The protein below binds the small molecule below.
Small molecule (SMILES): CC(=O)N[C@H]1[C@H](O[C@H]2[C@H](O)[C@@H](NC(C)=O)CO[C@@H]2CO)O[C@H](CO)[C@@H](O[C@H]2O[C@H](CO)[C@@H](O)[C@H](O)[C@@H]2O)[C@@H]1O

Sequence of chain 1.A:
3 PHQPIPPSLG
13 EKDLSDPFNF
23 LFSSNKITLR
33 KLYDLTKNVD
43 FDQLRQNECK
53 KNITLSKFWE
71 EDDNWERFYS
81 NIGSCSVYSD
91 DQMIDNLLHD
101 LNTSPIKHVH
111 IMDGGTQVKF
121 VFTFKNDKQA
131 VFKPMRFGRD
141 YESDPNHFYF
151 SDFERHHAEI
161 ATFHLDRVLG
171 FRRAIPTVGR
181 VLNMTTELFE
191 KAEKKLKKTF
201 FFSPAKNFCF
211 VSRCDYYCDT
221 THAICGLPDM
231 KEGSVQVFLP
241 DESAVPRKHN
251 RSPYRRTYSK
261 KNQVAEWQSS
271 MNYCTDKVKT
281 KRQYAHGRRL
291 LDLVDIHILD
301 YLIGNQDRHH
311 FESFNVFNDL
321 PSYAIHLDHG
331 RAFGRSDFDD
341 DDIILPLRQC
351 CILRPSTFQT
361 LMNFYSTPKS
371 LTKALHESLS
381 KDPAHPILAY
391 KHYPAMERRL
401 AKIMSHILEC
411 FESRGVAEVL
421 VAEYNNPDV

Binding-site contacts:
Ligand atom C5 contacts residue ASN54 of chain 1.A at 3.7 Å.
Ligand atom C2 contacts residue ASN54 of chain 1.A at 2.3 Å.
Ligand atom O7 contacts residue SER86 of chain 1.A at 4.2 Å.
Ligand atom C4 contacts residue SER89 of chain 1.A at 3.7 Å.
Ligand atom C8 contacts residue ASP90 of chain 1.A at 3.8 Å.
Ligand atom C3 contacts residue ASN54 of chain 1.A at 3.6 Å.
Ligand atom O5 contacts residue SER89 of chain 1.A at 4.5 Å.
Ligand atom C7 contacts residue ASN54 of chain 1.A at 3.4 Å.
Ligand atom C4 contacts residue ASN54 of chain 1.A at 4.2 Å.
Ligand atom C3 contacts residue SER89 of chain 1.A at 4.3 Å.
Ligand atom C7 contacts residue ASP90 of chain 1.A at 3.9 Å.
Ligand atom C6 contacts residue SER89 of chain 1.A at 3.4 Å.
Ligand atom O3 contacts residue ASP90 of chain 1.A at 4.0 Å.
Ligand atom O4 contacts residue SER89 of chain 1.A at 3.5 Å.
Ligand atom O7 contacts residue ASN54 of chain 1.A at 3.6 Å (h-bond).
Ligand atom C2 contacts residue SER89 of chain 1.A at 4.2 Å.
Ligand atom O7 contacts residue SER89 of chain 1.A at 3.4 Å (h-bond).
Ligand atom C1 contacts residue ASN54 of chain 1.A at 1.4 Å.
Ligand atom C7 contacts residue SER89 of chain 1.A at 4.5 Å.
Ligand atom N2 contacts residue ASN54 of chain 1.A at 2.4 Å (h-bond).
Ligand atom O7 contacts residue ASP90 of chain 1.A at 3.6 Å.
Ligand atom C5 contacts residue SER89 of chain 1.A at 3.3 Å.
Ligand atom C2 contacts residue ASP90 of chain 1.A at 4.2 Å.
Ligand atom O5 contacts residue ASN54 of chain 1.A at 2.6 Å (h-bond).
Ligand atom C1 contacts residue SER89 of chain 1.A at 4.3 Å.